Sequence of chain 1.F:
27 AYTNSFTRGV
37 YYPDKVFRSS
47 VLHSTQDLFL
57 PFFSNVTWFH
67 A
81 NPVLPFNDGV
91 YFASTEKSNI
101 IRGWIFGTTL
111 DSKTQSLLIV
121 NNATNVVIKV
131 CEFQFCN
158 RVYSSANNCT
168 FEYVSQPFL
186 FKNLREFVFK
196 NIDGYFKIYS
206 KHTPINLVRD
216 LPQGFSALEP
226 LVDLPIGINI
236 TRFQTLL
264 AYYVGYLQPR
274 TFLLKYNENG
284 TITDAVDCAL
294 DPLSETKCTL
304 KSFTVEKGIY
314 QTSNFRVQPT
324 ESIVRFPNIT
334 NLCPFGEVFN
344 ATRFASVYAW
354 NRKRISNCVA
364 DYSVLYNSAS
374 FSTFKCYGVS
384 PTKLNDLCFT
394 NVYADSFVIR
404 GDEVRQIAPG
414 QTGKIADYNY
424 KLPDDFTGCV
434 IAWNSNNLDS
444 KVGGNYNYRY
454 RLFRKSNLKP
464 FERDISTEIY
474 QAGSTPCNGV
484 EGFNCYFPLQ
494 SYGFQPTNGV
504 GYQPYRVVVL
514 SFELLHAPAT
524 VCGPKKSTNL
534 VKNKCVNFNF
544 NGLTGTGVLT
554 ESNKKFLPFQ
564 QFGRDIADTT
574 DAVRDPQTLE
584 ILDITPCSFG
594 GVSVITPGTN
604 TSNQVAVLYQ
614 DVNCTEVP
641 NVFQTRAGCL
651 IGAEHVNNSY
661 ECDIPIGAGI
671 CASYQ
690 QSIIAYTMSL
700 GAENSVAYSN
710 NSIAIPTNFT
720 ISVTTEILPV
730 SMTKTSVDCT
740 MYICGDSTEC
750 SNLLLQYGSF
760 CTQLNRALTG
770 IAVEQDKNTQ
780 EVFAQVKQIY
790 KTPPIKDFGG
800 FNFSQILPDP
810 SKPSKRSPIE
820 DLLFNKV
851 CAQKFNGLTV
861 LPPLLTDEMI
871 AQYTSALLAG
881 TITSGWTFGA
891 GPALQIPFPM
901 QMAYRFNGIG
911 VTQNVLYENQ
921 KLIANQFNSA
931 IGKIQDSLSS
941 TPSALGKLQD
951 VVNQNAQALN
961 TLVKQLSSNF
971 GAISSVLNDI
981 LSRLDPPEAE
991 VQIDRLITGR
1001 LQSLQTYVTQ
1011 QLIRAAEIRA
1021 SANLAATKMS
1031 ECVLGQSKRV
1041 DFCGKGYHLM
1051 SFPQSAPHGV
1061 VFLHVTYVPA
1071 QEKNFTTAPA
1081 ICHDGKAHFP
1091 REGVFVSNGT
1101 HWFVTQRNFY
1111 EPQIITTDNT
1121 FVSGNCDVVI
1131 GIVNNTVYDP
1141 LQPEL

Binding-site contacts:
Ligand atom C4 contacts residue ASN603 of chain 1.F at 4.3 Å.
Ligand atom C2 contacts residue ASN603 of chain 1.F at 2.5 Å.
Ligand atom N2 contacts residue ASN603 of chain 1.F at 2.9 Å (h-bond).
Ligand atom O5 contacts residue ASN603 of chain 1.F at 2.4 Å (h-bond).
Ligand atom C1 contacts residue ASN603 of chain 1.F at 1.5 Å.
Ligand atom C8 contacts residue PRO942 of chain 1.F at 4.4 Å (hydrophobic).
Ligand atom O7 contacts residue ASN603 of chain 1.F at 3.7 Å.
Ligand atom C3 contacts residue ASN603 of chain 1.F at 3.9 Å.
Ligand atom C7 contacts residue ASN603 of chain 1.F at 3.5 Å.
Ligand atom C5 contacts residue ASN603 of chain 1.F at 3.8 Å.

A protein and the small-molecule ligand that binds it are described below.
Small molecule (SMILES): CC(=O)N[C@@H]1[C@@H](O)[C@H](O)[C@@H](CO)O[C@H]1O